Sequence of chain 1.D:
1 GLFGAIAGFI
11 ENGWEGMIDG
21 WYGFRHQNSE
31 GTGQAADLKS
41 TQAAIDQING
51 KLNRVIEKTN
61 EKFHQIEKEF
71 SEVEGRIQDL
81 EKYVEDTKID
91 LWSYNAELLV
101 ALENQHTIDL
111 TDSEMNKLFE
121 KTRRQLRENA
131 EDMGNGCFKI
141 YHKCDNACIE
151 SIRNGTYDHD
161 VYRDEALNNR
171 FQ

Binding-site contacts:
Ligand atom O6 contacts residue GLY56 of chain 1.J at 4.1 Å.
Ligand atom C1 contacts residue GLY104 of chain 1.J at 4.0 Å.
Ligand atom C6 contacts residue TYR54 of chain 1.J at 3.5 Å (hydrophobic).
Ligand atom O6 contacts residue GLY104 of chain 1.J at 3.3 Å (h-bond).
Ligand atom C5 contacts residue GLN57 of chain 1.J at 3.6 Å.
Ligand atom C1 contacts residue ASN301 of chain 1.C at 1.4 Å.
Ligand atom C6 contacts residue THR58 of chain 1.J at 4.2 Å.
Ligand atom O4 contacts residue GLN57 of chain 1.J at 4.0 Å.
Ligand atom O5 contacts residue ASN301 of chain 1.C at 2.3 Å (h-bond).
Ligand atom O5 contacts residue ASP55 of chain 1.J at 3.9 Å.
Ligand atom O5 contacts residue ASN314 of chain 1.C at 4.1 Å.
Ligand atom N2 contacts residue VAL313 of chain 1.C at 3.7 Å.
Ligand atom C5 contacts residue TYR54 of chain 1.J at 4.0 Å (hydrophobic).
Ligand atom C2 contacts residue VAL313 of chain 1.C at 4.2 Å (hydrophobic).
Ligand atom C1 contacts residue VAL313 of chain 1.C at 3.8 Å (hydrophobic).
Ligand atom N2 contacts residue ASN301 of chain 1.C at 2.9 Å (h-bond).
Ligand atom C3 contacts residue ASN301 of chain 1.C at 3.8 Å.
Ligand atom C7 contacts residue ASP55 of chain 1.J at 4.2 Å.
Ligand atom O3 contacts residue ASN189 of chain 1.A at 4.0 Å.
Ligand atom O5 contacts residue GLY104 of chain 1.J at 3.5 Å (h-bond).
Ligand atom C7 contacts residue ASN301 of chain 1.C at 3.1 Å.
Ligand atom C3 contacts residue ASP55 of chain 1.J at 3.8 Å.
Ligand atom O7 contacts residue ASN301 of chain 1.C at 2.9 Å (h-bond).
Ligand atom C6 contacts residue LYS315 of chain 1.C at 3.6 Å.
Ligand atom C6 contacts residue ASP55 of chain 1.J at 3.6 Å.
Ligand atom C6 contacts residue GLN57 of chain 1.J at 3.7 Å.
Ligand atom C6 contacts residue GLY104 of chain 1.J at 3.9 Å.
Ligand atom C8 contacts residue SER61 of chain 1.C at 3.4 Å.
Ligand atom C8 contacts residue VAL313 of chain 1.C at 4.0 Å (hydrophobic).
Ligand atom O2 contacts residue ASN189 of chain 1.A at 4.1 Å.
Ligand atom O4 contacts residue THR74 of chain 1.J at 3.7 Å.
Ligand atom C6 contacts residue GLY56 of chain 1.J at 3.9 Å.
Ligand atom C2 contacts residue ASN301 of chain 1.C at 2.5 Å.
Ligand atom O2 contacts residue GLN57 of chain 1.J at 3.3 Å.
Ligand atom O7 contacts residue ASP55 of chain 1.J at 3.1 Å (salt-bridge).
Ligand atom O6 contacts residue THR58 of chain 1.J at 3.5 Å (h-bond).
Ligand atom O3 contacts residue THR278 of chain 1.A at 4.0 Å.
Ligand atom C5 contacts residue ASN301 of chain 1.C at 3.6 Å.
Ligand atom O5 contacts residue TYR54 of chain 1.J at 3.4 Å (h-bond).
Ligand atom O6 contacts residue TYR54 of chain 1.J at 2.5 Å (h-bond).

Sequence of chain 1.C:
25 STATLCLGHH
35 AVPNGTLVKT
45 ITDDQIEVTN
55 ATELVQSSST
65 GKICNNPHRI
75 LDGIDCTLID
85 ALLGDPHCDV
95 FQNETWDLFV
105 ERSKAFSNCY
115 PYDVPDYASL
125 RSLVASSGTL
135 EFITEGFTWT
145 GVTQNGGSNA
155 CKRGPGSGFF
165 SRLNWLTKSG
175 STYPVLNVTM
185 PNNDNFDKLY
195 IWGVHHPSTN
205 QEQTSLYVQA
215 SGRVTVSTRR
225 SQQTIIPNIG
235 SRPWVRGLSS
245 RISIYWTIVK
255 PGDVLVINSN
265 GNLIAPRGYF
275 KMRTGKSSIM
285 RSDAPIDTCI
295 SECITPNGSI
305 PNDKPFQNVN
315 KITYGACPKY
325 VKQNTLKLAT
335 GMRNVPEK

A protein and the small-molecule ligand that binds it are described below.
Small molecule (SMILES): CC(=O)N[C@H]1[C@H](O[C@H]2[C@H](O)[C@@H](NC(C)=O)CO[C@@H]2CO)O[C@H](CO)[C@@H](O[C@@H]2O[C@H](CO[C@H]3O[C@H](CO[C@H]4O[C@H](CO)[C@@H](O)[C@H](O)[C@@H]4O[C@H]4O[C@H](CO)[C@@H](O)[C@H](O)[C@@H]4O)[C@@H](O)[C@H](O[C@H]4O[C@H](CO)[C@@H](O)[C@H](O)[C@@H]4O)[C@@H]3O)[C@@H](O)[C@H](O[C@H]3O[C@H](CO)[C@@H](O)[C@H](O)[C@@H]3O)[C@@H]2O)[C@@H]1O

Sequence of chain 1.A:
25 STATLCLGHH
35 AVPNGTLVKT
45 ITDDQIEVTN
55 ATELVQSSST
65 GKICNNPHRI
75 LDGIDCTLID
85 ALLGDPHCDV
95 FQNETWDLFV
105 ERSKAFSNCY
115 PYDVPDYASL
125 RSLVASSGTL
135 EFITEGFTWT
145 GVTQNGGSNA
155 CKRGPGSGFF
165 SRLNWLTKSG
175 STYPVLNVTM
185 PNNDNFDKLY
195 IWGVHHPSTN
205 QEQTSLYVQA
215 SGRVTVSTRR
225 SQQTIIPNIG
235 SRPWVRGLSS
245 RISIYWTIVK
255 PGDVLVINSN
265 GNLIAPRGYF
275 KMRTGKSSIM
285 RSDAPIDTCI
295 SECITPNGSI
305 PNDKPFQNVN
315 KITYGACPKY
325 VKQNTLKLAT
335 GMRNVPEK

Sequence of chain 1.J:
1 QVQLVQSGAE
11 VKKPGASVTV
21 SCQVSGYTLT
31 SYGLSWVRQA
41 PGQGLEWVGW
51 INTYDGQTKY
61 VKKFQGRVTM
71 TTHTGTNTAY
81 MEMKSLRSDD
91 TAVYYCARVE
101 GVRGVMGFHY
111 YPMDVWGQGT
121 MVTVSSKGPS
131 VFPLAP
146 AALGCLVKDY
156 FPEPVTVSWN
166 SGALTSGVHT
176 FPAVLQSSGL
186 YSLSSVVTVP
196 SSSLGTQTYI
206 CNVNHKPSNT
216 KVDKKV